This small molecule binds to this protein.
Small molecule (SMILES): CC(=O)N[C@@H]1[C@@H](O)[C@H](O)[C@@H](CO)O[C@H]1O

Sequence of chain 1.A:
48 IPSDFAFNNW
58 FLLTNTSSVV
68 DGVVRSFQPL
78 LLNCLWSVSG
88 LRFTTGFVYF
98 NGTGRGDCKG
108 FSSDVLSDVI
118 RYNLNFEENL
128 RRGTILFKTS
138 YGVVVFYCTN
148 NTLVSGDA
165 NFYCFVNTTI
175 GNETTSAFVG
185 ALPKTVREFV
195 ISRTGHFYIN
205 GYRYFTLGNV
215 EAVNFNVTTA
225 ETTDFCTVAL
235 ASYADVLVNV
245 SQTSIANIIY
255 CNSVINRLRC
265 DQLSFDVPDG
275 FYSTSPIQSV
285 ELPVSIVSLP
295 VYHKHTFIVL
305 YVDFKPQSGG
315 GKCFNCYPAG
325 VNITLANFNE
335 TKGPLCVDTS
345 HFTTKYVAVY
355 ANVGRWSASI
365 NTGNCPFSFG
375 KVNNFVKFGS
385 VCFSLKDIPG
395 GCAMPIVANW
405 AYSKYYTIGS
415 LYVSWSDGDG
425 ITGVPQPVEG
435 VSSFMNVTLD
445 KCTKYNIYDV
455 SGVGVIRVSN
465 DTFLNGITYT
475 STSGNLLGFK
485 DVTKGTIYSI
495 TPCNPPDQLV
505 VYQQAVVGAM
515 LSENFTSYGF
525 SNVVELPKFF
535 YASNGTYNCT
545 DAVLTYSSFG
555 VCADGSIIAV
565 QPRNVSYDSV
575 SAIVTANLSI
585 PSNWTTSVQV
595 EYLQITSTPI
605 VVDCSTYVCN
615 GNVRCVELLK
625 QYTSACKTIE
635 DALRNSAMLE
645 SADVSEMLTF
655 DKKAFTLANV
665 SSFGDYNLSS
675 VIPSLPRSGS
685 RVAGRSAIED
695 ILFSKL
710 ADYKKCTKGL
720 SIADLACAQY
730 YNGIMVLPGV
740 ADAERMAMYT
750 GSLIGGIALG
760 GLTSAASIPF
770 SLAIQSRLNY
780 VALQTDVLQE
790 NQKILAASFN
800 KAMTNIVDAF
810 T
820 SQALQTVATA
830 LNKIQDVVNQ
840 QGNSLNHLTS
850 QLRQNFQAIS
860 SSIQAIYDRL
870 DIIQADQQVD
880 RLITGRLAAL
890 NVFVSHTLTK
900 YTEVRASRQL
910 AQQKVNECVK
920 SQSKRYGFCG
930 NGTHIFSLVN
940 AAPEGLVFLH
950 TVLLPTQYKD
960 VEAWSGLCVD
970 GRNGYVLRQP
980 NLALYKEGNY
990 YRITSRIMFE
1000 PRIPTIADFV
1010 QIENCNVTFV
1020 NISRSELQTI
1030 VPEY

Binding-site contacts:
Ligand atom C3 contacts residue ASN171 of chain 1.A at 4.0 Å.
Ligand atom O6 contacts residue THR178 of chain 1.A at 3.3 Å.
Ligand atom C7 contacts residue ASN171 of chain 1.A at 4.0 Å.
Ligand atom C2 contacts residue ASN171 of chain 1.A at 2.7 Å.
Ligand atom C7 contacts residue TYR144 of chain 1.A at 4.2 Å (hydrophobic).
Ligand atom C4 contacts residue ASN171 of chain 1.A at 4.4 Å.
Ligand atom O5 contacts residue ASN171 of chain 1.A at 2.5 Å (h-bond).
Ligand atom C8 contacts residue VAL142 of chain 1.A at 3.8 Å (hydrophobic).
Ligand atom O7 contacts residue PHE169 of chain 1.A at 4.4 Å.
Ligand atom C1 contacts residue ASN171 of chain 1.A at 1.5 Å.
Ligand atom N2 contacts residue ASN171 of chain 1.A at 3.1 Å (h-bond).
Ligand atom O7 contacts residue TYR144 of chain 1.A at 3.1 Å.
Ligand atom C6 contacts residue THR178 of chain 1.A at 4.5 Å.
Ligand atom C5 contacts residue ASN171 of chain 1.A at 3.7 Å.